A protein and the small-molecule ligand that binds it are described below.
Small molecule (SMILES): Nc1ncnc2c1ncn2[C@@H]1O[C@H](COP(=O)(O)OP(=O)(O)OC[C@H]2O[C@H](O)[C@H](O)[C@@H]2O)[C@@H](O)[C@H]1O

Sequence of chain 1.B:
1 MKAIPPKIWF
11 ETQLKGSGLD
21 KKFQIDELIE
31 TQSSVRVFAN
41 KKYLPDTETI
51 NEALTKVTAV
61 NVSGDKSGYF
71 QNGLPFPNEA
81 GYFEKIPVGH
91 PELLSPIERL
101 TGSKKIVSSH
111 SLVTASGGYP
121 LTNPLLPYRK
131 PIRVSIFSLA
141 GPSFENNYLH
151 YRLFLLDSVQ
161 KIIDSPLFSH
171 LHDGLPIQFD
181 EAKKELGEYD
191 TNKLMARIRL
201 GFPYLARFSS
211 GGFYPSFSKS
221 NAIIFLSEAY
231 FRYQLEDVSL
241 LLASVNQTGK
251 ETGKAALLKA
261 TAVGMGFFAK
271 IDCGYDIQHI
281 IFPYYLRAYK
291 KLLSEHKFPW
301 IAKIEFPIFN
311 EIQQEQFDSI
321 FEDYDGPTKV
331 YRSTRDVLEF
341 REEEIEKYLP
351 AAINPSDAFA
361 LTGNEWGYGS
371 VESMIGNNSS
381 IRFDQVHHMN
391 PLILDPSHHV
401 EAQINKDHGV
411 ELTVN

Binding-site contacts:
Ligand atom O1D contacts residue SER370 of chain 1.B at 3.6 Å (h-bond).
Ligand atom O1B contacts residue PHE268 of chain 1.B at 3.3 Å (h-bond).
Ligand atom O1B contacts residue MET265 of chain 1.B at 3.3 Å (h-bond).
Ligand atom C2 contacts residue VAL337 of chain 1.B at 3.6 Å (hydrophobic).
Ligand atom N6 contacts residue ASP336 of chain 1.B at 2.9 Å (salt-bridge).
Ligand atom C1D contacts residue SER370 of chain 1.B at 3.5 Å.
Ligand atom C5D contacts residue PHE268 of chain 1.B at 3.5 Å (hydrophobic).
Ligand atom C4D contacts residue PHE268 of chain 1.B at 3.4 Å (hydrophobic).
Ligand atom PB contacts residue GLY264 of chain 1.B at 3.6 Å.
Ligand atom O1D contacts residue ASN364 of chain 1.B at 3.4 Å (h-bond).
Ligand atom N6 contacts residue TYR119 of chain 1.B at 3.2 Å (h-bond).
Ligand atom O5D contacts residue PHE268 of chain 1.B at 3.4 Å.
Ligand atom O3' contacts residue MET265 of chain 1.B at 3.6 Å.
Ligand atom C8 contacts residue VAL371 of chain 1.B at 3.4 Å (hydrophobic).
Ligand atom N9 contacts residue VAL371 of chain 1.B at 3.5 Å.
Ligand atom O1A contacts residue GLY266 of chain 1.B at 3.2 Å.
Ligand atom N6 contacts residue ASN123 of chain 1.B at 3.5 Å (h-bond).
Ligand atom O1B contacts residue PHE267 of chain 1.B at 3.2 Å (h-bond).
Ligand atom C5' contacts residue ALA262 of chain 1.B at 3.3 Å (hydrophobic).
Ligand atom C5' contacts residue GLY266 of chain 1.B at 3.6 Å.
Ligand atom O2B contacts residue PRO355 of chain 1.B at 3.6 Å.
Ligand atom O1A contacts residue PHE267 of chain 1.B at 3.0 Å (h-bond).
Ligand atom C4' contacts residue ALA262 of chain 1.B at 3.2 Å (hydrophobic).
Ligand atom N3 contacts residue PHE309 of chain 1.B at 3.6 Å.
Ligand atom O3D contacts residue PHE268 of chain 1.B at 3.5 Å.
Ligand atom O2D contacts residue GLU372 of chain 1.B at 2.6 Å (salt-bridge).
Ligand atom O4' contacts residue VAL371 of chain 1.B at 3.5 Å.
Ligand atom O3D contacts residue ASP357 of chain 1.B at 2.7 Å (salt-bridge).
Ligand atom O2A contacts residue VAL371 of chain 1.B at 3.1 Å (h-bond).
Ligand atom O2B contacts residue GLY264 of chain 1.B at 2.7 Å (h-bond).
Ligand atom O1B contacts residue GLY264 of chain 1.B at 3.4 Å.
Ligand atom N1 contacts residue VAL337 of chain 1.B at 3.1 Å (h-bond).
Ligand atom N7 contacts residue TYR119 of chain 1.B at 3.7 Å.
Ligand atom O3D contacts residue ASN364 of chain 1.B at 3.2 Å (h-bond).
Ligand atom O2D contacts residue ASN364 of chain 1.B at 2.7 Å (h-bond).
Ligand atom C3D contacts residue SER356 of chain 1.B at 3.7 Å.
Ligand atom N6 contacts residue MET374 of chain 1.B at 3.7 Å.
Ligand atom O5' contacts residue VAL371 of chain 1.B at 3.2 Å.
Ligand atom N7 contacts residue VAL371 of chain 1.B at 3.6 Å.
Ligand atom O1B contacts residue GLY266 of chain 1.B at 2.6 Å (h-bond).